Sequence of chain 1.FB:
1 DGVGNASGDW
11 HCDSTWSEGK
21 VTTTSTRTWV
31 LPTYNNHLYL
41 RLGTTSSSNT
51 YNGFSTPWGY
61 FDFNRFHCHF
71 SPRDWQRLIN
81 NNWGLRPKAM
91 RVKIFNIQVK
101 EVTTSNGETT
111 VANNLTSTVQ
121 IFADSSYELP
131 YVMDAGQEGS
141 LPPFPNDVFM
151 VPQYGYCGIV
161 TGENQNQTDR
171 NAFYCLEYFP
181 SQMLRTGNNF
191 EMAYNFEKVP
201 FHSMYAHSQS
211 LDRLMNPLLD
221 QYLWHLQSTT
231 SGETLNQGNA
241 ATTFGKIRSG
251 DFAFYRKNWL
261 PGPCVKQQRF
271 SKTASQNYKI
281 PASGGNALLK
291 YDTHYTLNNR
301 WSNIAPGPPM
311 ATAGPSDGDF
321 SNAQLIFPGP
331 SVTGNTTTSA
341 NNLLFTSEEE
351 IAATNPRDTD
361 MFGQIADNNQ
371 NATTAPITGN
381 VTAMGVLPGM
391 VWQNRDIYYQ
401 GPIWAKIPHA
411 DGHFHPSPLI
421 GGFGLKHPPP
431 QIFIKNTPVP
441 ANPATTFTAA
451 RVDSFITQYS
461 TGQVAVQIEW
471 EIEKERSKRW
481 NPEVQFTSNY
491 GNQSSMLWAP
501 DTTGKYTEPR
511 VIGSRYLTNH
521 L

This protein binds this small molecule.
Small molecule (SMILES): Nc1ncnc2c1ncn2[C@H]1C[C@H](O)[C@@H](COP(=O)(O)O)O1

Binding-site contacts:
Ligand atom N6 contacts residue GLY424 of chain 1.FB at 3.8 Å.
Ligand atom C1' contacts residue PRO416 of chain 1.FB at 4.5 Å (hydrophobic).
Ligand atom N1 contacts residue PRO200 of chain 1.FB at 4.1 Å.
Ligand atom C2 contacts residue PRO416 of chain 1.FB at 3.9 Å (hydrophobic).
Ligand atom C6 contacts residue GLY424 of chain 1.FB at 4.5 Å.
Ligand atom C5 contacts residue PRO416 of chain 1.FB at 3.6 Å (hydrophobic).
Ligand atom C5 contacts residue PRO200 of chain 1.FB at 3.8 Å (hydrophobic).
Ligand atom N3 contacts residue PRO200 of chain 1.FB at 4.2 Å.
Ligand atom C2 contacts residue PRO200 of chain 1.FB at 4.1 Å (hydrophobic).
Ligand atom O3P contacts residue LYS198 of chain 1.FB at 4.5 Å.
Ligand atom N7 contacts residue PRO200 of chain 1.FB at 4.0 Å.
Ligand atom N7 contacts residue PRO416 of chain 1.FB at 4.4 Å.
Ligand atom O1P contacts residue PRO200 of chain 1.FB at 4.1 Å.
Ligand atom O3P contacts residue PRO200 of chain 1.FB at 3.9 Å.
Ligand atom C4 contacts residue PRO416 of chain 1.FB at 4.0 Å (hydrophobic).
Ligand atom C6 contacts residue SER417 of chain 1.FB at 4.5 Å.
Ligand atom N6 contacts residue VAL199 of chain 1.FB at 4.5 Å.
Ligand atom N7 contacts residue HIS415 of chain 1.FB at 3.8 Å.
Ligand atom C2 contacts residue VAL199 of chain 1.FB at 4.2 Å (hydrophobic).
Ligand atom N3 contacts residue PRO416 of chain 1.FB at 4.1 Å.
Ligand atom C6 contacts residue PRO200 of chain 1.FB at 4.0 Å (hydrophobic).
Ligand atom N1 contacts residue PRO416 of chain 1.FB at 3.2 Å (h-bond).
Ligand atom N1 contacts residue VAL199 of chain 1.FB at 3.7 Å.
Ligand atom C4 contacts residue PRO200 of chain 1.FB at 4.1 Å (hydrophobic).
Ligand atom C8 contacts residue PRO200 of chain 1.FB at 4.4 Å (hydrophobic).
Ligand atom N6 contacts residue PRO200 of chain 1.FB at 4.4 Å.
Ligand atom P contacts residue PRO200 of chain 1.FB at 4.5 Å.
Ligand atom C6 contacts residue PRO416 of chain 1.FB at 3.0 Å (hydrophobic).
Ligand atom N9 contacts residue PRO200 of chain 1.FB at 4.4 Å.
Ligand atom C2' contacts residue HIS415 of chain 1.FB at 3.9 Å.
Ligand atom N6 contacts residue PRO416 of chain 1.FB at 3.1 Å (h-bond).
Ligand atom C2 contacts residue GLY424 of chain 1.FB at 4.1 Å.
Ligand atom C8 contacts residue HIS415 of chain 1.FB at 3.6 Å.
Ligand atom N7 contacts residue SER417 of chain 1.FB at 4.4 Å.
Ligand atom C6 contacts residue VAL199 of chain 1.FB at 4.3 Å (hydrophobic).
Ligand atom N6 contacts residue SER417 of chain 1.FB at 3.8 Å.
Ligand atom N1 contacts residue GLY424 of chain 1.FB at 3.5 Å (h-bond).
Ligand atom N7 contacts residue ASN394 of chain 1.FB at 4.3 Å.
Ligand atom N9 contacts residue PRO416 of chain 1.FB at 4.2 Å.